Binding-site contacts:
Ligand atom C6 contacts residue LEU97 of chain 1.A at 4.0 Å (hydrophobic).
Ligand atom CBA contacts residue GLY101 of chain 1.A at 3.5 Å.
Ligand atom CBA contacts residue MET98 of chain 1.A at 3.2 Å (hydrophobic).
Ligand atom CAD contacts residue LYS50 of chain 1.A at 3.8 Å.
Ligand atom N2 contacts residue LEU23 of chain 1.A at 3.9 Å.
Ligand atom CAG contacts residue GLY101 of chain 1.A at 3.8 Å.
Ligand atom C4 contacts residue LEU149 of chain 1.A at 3.8 Å (hydrophobic).
Ligand atom N1 contacts residue LEU97 of chain 1.A at 3.8 Å.
Ligand atom N7 contacts residue ALA48 of chain 1.A at 3.7 Å.
Ligand atom CAF contacts residue LYS50 of chain 1.A at 4.0 Å.
Ligand atom C5 contacts residue ALA48 of chain 1.A at 3.6 Å (hydrophobic).
Ligand atom C2 contacts residue LEU23 of chain 1.A at 3.7 Å (hydrophobic).
Ligand atom N3 contacts residue LEU23 of chain 1.A at 3.6 Å.
Ligand atom N2 contacts residue MET98 of chain 1.A at 2.5 Å (h-bond).
Ligand atom CAJ contacts residue PRO99 of chain 1.A at 3.7 Å (hydrophobic).
Ligand atom CBA contacts residue LEU23 of chain 1.A at 3.8 Å (hydrophobic).
Ligand atom CAH contacts residue MET98 of chain 1.A at 3.1 Å (hydrophobic).
Ligand atom CAQ contacts residue ASP105 of chain 1.A at 3.8 Å.
Ligand atom N7 contacts residue LEU149 of chain 1.A at 3.9 Å.
Ligand atom C6 contacts residue GLN96 of chain 1.A at 3.8 Å.
Ligand atom CAC contacts residue THR95 of chain 1.A at 3.5 Å.
Ligand atom C6 contacts residue ALA48 of chain 1.A at 3.5 Å (hydrophobic).
Ligand atom C5 contacts residue LEU149 of chain 1.A at 3.5 Å (hydrophobic).
Ligand atom N1 contacts residue MET98 of chain 1.A at 2.9 Å (h-bond).
Ligand atom CAN contacts residue VAL31 of chain 1.A at 3.9 Å (hydrophobic).
Ligand atom CAA contacts residue GLU109 of chain 1.A at 3.3 Å.
Ligand atom CAH contacts residue PRO99 of chain 1.A at 3.4 Å (hydrophobic).
Ligand atom CAC contacts residue LYS50 of chain 1.A at 3.8 Å.
Ligand atom NAY contacts residue VAL31 of chain 1.A at 3.9 Å.
Ligand atom CAG contacts residue LEU23 of chain 1.A at 3.9 Å (hydrophobic).
Ligand atom C2 contacts residue MET98 of chain 1.A at 3.4 Å (hydrophobic).
Ligand atom CAD contacts residue MET71 of chain 1.A at 3.2 Å (hydrophobic).
Ligand atom C6 contacts residue LEU149 of chain 1.A at 3.5 Å (hydrophobic).
Ligand atom CAE contacts residue THR95 of chain 1.A at 3.8 Å.
Ligand atom CAH contacts residue GLY101 of chain 1.A at 3.6 Å.
Ligand atom CAE contacts residue LYS50 of chain 1.A at 3.9 Å.
Ligand atom N1 contacts residue LEU149 of chain 1.A at 3.8 Å.
Ligand atom CAJ contacts residue GLY101 of chain 1.A at 3.8 Å.
Ligand atom C6 contacts residue MET98 of chain 1.A at 3.5 Å (hydrophobic).
Ligand atom CAB contacts residue MET71 of chain 1.A at 3.4 Å (hydrophobic).

This small molecule binds to this protein.
Small molecule (SMILES): CN1CCN(c2ccc(Nc3ncc4nc(Nc5ccccc5)n(C5CCCCC5)c4n3)cc2)CC1

Sequence of chain 1.A:
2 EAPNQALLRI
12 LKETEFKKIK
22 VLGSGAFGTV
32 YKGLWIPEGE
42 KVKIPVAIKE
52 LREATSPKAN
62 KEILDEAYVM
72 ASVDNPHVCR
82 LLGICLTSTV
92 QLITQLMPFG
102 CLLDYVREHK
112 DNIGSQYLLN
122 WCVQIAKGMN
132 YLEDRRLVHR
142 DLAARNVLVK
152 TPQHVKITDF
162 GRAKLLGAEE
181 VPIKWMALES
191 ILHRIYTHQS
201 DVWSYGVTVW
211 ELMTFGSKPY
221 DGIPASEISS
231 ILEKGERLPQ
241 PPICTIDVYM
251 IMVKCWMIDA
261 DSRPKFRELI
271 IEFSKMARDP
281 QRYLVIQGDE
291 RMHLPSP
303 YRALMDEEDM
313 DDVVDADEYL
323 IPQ